Sequence of chain 1.B:
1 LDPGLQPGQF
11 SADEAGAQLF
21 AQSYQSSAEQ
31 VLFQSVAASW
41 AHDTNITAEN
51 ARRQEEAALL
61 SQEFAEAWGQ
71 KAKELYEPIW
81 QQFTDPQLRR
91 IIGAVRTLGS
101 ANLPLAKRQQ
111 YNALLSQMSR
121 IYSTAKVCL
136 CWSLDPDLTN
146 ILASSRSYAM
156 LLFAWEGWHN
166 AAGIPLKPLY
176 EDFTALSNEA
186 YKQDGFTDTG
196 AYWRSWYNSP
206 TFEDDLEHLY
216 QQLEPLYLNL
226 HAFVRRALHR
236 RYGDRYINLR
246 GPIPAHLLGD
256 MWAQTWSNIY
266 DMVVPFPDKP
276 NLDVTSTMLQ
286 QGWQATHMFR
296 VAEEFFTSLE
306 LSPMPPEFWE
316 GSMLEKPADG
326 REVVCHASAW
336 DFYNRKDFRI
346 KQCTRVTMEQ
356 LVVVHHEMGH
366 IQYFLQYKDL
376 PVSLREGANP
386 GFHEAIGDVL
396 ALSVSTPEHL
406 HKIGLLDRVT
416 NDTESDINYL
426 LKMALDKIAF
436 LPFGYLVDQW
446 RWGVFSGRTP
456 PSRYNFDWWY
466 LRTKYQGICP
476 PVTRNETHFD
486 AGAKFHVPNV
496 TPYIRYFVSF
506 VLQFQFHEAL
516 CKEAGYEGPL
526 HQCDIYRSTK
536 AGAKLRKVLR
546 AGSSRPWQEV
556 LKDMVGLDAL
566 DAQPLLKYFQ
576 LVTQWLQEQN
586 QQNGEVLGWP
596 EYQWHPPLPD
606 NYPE

This small molecule binds to this protein.
Small molecule (SMILES): CC(=O)N[C@@H]1[C@@H](O)[C@H](O)[C@@H](CO)O[C@H]1O

Binding-site contacts:
Ligand atom C5 contacts residue ASN45 of chain 1.B at 3.6 Å.
Ligand atom C7 contacts residue ASN45 of chain 1.B at 3.5 Å.
Ligand atom C1 contacts residue ASN50 of chain 1.B at 4.2 Å.
Ligand atom C4 contacts residue ASN45 of chain 1.B at 4.2 Å.
Ligand atom C8 contacts residue ARG326 of chain 1.B at 4.0 Å.
Ligand atom C2 contacts residue ASN45 of chain 1.B at 2.5 Å.
Ligand atom C6 contacts residue ASN50 of chain 1.B at 4.5 Å.
Ligand atom C3 contacts residue ASN45 of chain 1.B at 3.8 Å.
Ligand atom N2 contacts residue ASN45 of chain 1.B at 3.1 Å (h-bond).
Ligand atom O7 contacts residue ASN45 of chain 1.B at 3.5 Å (h-bond).
Ligand atom O6 contacts residue THR47 of chain 1.B at 3.7 Å.
Ligand atom O5 contacts residue THR47 of chain 1.B at 4.0 Å.
Ligand atom O5 contacts residue ASN45 of chain 1.B at 2.3 Å (h-bond).
Ligand atom O5 contacts residue ASN50 of chain 1.B at 3.5 Å (h-bond).
Ligand atom C1 contacts residue ASN45 of chain 1.B at 1.4 Å.
Ligand atom C5 contacts residue THR47 of chain 1.B at 4.4 Å.
Ligand atom C6 contacts residue THR47 of chain 1.B at 4.0 Å.
Ligand atom C8 contacts residue ASP324 of chain 1.B at 4.4 Å.